Sequence of chain 4.C:
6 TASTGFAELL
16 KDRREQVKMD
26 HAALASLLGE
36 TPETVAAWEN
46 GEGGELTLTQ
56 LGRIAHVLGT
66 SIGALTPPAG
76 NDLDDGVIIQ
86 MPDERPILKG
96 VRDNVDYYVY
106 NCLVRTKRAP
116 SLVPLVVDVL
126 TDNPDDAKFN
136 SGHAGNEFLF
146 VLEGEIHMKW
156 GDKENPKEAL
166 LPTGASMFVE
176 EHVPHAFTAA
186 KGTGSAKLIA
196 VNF

The small molecule below binds the protein below.
Small molecule (SMILES): C[C@@H](O)CP(=O)(O)O

Sequence of chain 1.C:
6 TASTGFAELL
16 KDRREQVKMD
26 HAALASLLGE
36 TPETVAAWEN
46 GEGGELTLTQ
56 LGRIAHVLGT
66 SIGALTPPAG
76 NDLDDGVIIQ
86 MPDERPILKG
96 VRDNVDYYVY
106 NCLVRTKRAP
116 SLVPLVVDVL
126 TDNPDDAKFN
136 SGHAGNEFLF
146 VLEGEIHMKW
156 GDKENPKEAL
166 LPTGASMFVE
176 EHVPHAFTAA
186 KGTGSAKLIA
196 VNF

Binding-site contacts:
Ligand atom O13 contacts residue HIS180 of chain 4.C at 3.2 Å (h-bond).
Ligand atom O12 contacts residue FE21 of chain 4.I at 4.4 Å.
Ligand atom O13 contacts residue LYS23 of chain 1.C at 3.7 Å.
Ligand atom P7 contacts residue TYR103 of chain 4.C at 4.2 Å.
Ligand atom O12 contacts residue TYR105 of chain 4.C at 3.8 Å.
Ligand atom C1 contacts residue VAL122 of chain 4.C at 4.1 Å (hydrophobic).
Ligand atom C6 contacts residue HIS180 of chain 4.C at 4.4 Å.
Ligand atom P7 contacts residue HIS180 of chain 4.C at 4.3 Å.
Ligand atom O14 contacts residue LYS23 of chain 1.C at 2.8 Å (salt-bridge).
Ligand atom C2 contacts residue GLU142 of chain 4.C at 3.5 Å.
Ligand atom C1 contacts residue LEU193 of chain 4.C at 4.0 Å (hydrophobic).
Ligand atom C6 contacts residue FE21 of chain 4.I at 3.6 Å.
Ligand atom P7 contacts residue ASN135 of chain 4.C at 3.7 Å.
Ligand atom O10 contacts residue HIS138 of chain 4.C at 4.2 Å.
Ligand atom O13 contacts residue FE21 of chain 4.I at 2.0 Å.
Ligand atom O10 contacts residue FE21 of chain 4.I at 2.1 Å.
Ligand atom C1 contacts residue ALA195 of chain 4.C at 4.3 Å (hydrophobic).
Ligand atom O14 contacts residue TYR105 of chain 4.C at 2.9 Å (h-bond).
Ligand atom C6 contacts residue TYR103 of chain 4.C at 3.7 Å (hydrophobic).
Ligand atom O10 contacts residue PHE182 of chain 4.C at 4.2 Å.
Ligand atom C1 contacts residue PHE182 of chain 4.C at 3.6 Å (hydrophobic).
Ligand atom O12 contacts residue TYR103 of chain 4.C at 3.7 Å.
Ligand atom C2 contacts residue PHE182 of chain 4.C at 4.3 Å (hydrophobic).
Ligand atom O10 contacts residue HIS180 of chain 4.C at 3.5 Å (h-bond).
Ligand atom P7 contacts residue FE21 of chain 4.I at 3.3 Å.
Ligand atom O13 contacts residue HIS138 of chain 4.C at 3.1 Å (h-bond).
Ligand atom O12 contacts residue ARG97 of chain 4.C at 2.6 Å (salt-bridge).
Ligand atom C6 contacts residue PHE182 of chain 4.C at 4.2 Å (hydrophobic).
Ligand atom O13 contacts residue GLU142 of chain 4.C at 4.1 Å.
Ligand atom P7 contacts residue ARG97 of chain 4.C at 4.0 Å.
Ligand atom P7 contacts residue LYS23 of chain 1.C at 4.0 Å.
Ligand atom C1 contacts residue LEU144 of chain 4.C at 3.8 Å (hydrophobic).
Ligand atom O10 contacts residue GLU142 of chain 4.C at 2.5 Å (salt-bridge).
Ligand atom O13 contacts residue ASN135 of chain 4.C at 3.3 Å (h-bond).
Ligand atom C2 contacts residue FE21 of chain 4.I at 3.3 Å.
Ligand atom O12 contacts residue ASN135 of chain 4.C at 3.1 Å (h-bond).
Ligand atom C1 contacts residue GLU142 of chain 4.C at 3.9 Å.
Ligand atom O14 contacts residue FE21 of chain 4.I at 3.9 Å.
Ligand atom C6 contacts residue TYR105 of chain 4.C at 4.4 Å (hydrophobic).
Ligand atom P7 contacts residue TYR105 of chain 4.C at 3.8 Å.